This small molecule binds to this protein.
Small molecule (SMILES): Nc1nc2c(ncn2[C@@H]2O[C@H](CO[P](=O)(O)O[P](=O)(O)O[C@H]3O[C@H](CO)[C@@H](O)[C@H](O)[C@@H]3O)[C@@H](O)[C@H]2O)c(=O)[nH]1

Sequence of chain 1.B:
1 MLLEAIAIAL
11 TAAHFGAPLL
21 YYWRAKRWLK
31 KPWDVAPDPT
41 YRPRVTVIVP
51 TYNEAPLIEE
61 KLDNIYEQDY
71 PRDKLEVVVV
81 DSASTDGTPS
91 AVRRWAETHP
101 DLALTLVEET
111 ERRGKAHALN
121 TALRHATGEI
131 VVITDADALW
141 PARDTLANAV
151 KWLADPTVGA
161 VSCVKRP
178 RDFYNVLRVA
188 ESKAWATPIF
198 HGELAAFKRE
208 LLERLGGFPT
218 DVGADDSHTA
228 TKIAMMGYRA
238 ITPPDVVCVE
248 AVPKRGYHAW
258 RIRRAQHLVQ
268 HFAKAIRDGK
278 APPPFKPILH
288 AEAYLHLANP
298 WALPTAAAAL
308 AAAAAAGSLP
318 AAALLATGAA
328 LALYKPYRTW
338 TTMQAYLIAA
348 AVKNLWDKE

Binding-site contacts:
Ligand atom C51 contacts residue ARG261 of chain 1.B at 3.4 Å.
Ligand atom C61 contacts residue ASP223 of chain 1.B at 3.3 Å.
Ligand atom C61 contacts residue ARG261 of chain 1.B at 3.5 Å.
Ligand atom O3' contacts residue ALA136 of chain 1.B at 2.8 Å (h-bond).
Ligand atom O31 contacts residue ASP222 of chain 1.B at 3.3 Å (salt-bridge).
Ligand atom O2' contacts residue THR51 of chain 1.B at 3.3 Å.
Ligand atom O2A contacts residue MN1 of chain 1.F at 3.2 Å.
Ligand atom O41 contacts residue ASP223 of chain 1.B at 3.4 Å (salt-bridge).
Ligand atom O51 contacts residue ASP135 of chain 1.B at 3.1 Å (salt-bridge).
Ligand atom O6 contacts residue GLY114 of chain 1.B at 3.1 Å.
Ligand atom O6A contacts residue GLY199 of chain 1.B at 3.5 Å (h-bond).
Ligand atom N2 contacts residue THR51 of chain 1.B at 3.1 Å (h-bond).
Ligand atom O21 contacts residue LYS115 of chain 1.B at 2.5 Å (salt-bridge).
Ligand atom O6 contacts residue ARG112 of chain 1.B at 3.4 Å.
Ligand atom N3 contacts residue TYR52 of chain 1.B at 3.6 Å (h-bond).
Ligand atom C6 contacts residue GLY114 of chain 1.B at 3.5 Å.
Ligand atom O3B contacts residue ARG260 of chain 1.B at 2.6 Å (salt-bridge).
Ligand atom O2B contacts residue ARG261 of chain 1.B at 3.2 Å (salt-bridge).
Ligand atom O2' contacts residue GLU54 of chain 1.B at 3.3 Å.
Ligand atom O6A contacts residue ARG261 of chain 1.B at 2.6 Å (salt-bridge).
Ligand atom PB contacts residue ARG260 of chain 1.B at 3.2 Å.
Ligand atom N1 contacts residue SER82 of chain 1.B at 3.0 Å (h-bond).
Ligand atom O1A contacts residue ARG260 of chain 1.B at 3.5 Å (salt-bridge).
Ligand atom O3' contacts residue PRO50 of chain 1.B at 3.1 Å (h-bond).
Ligand atom O3B contacts residue ARG261 of chain 1.B at 3.5 Å (salt-bridge).
Ligand atom N2 contacts residue VAL80 of chain 1.B at 2.9 Å (h-bond).
Ligand atom O31 contacts residue GLY220 of chain 1.B at 2.4 Å (h-bond).
Ligand atom O1B contacts residue ARG260 of chain 1.B at 3.4 Å (salt-bridge).
Ligand atom N7 contacts residue ARG112 of chain 1.B at 3.1 Å (salt-bridge).
Ligand atom N2 contacts residue SER82 of chain 1.B at 3.2 Å (h-bond).
Ligand atom N2 contacts residue ALA118 of chain 1.B at 3.2 Å.
Ligand atom C1' contacts residue PRO50 of chain 1.B at 3.3 Å (hydrophobic).
Ligand atom C2 contacts residue SER82 of chain 1.B at 3.5 Å.
Ligand atom N3 contacts residue THR51 of chain 1.B at 3.3 Å.
Ligand atom O2' contacts residue TYR52 of chain 1.B at 3.0 Å (h-bond).
Ligand atom O3A contacts residue ARG260 of chain 1.B at 3.0 Å (salt-bridge).
Ligand atom O1B contacts residue ARG261 of chain 1.B at 3.5 Å (salt-bridge).
Ligand atom O2' contacts residue PRO50 of chain 1.B at 3.3 Å (h-bond).
Ligand atom C2 contacts residue THR51 of chain 1.B at 3.4 Å.
Ligand atom O2B contacts residue MN1 of chain 1.F at 3.0 Å.